Binding-site contacts:
Ligand atom C08 contacts residue CYS149 of chain 1.A at 3.1 Å (hydrophobic).
Ligand atom C10 contacts residue GLU170 of chain 1.A at 3.5 Å.
Ligand atom N03 contacts residue GLN193 of chain 1.A at 2.8 Å (h-bond).
Ligand atom O26 contacts residue HIS45 of chain 1.A at 2.6 Å (h-bond).
Ligand atom C22 contacts residue ASN146 of chain 1.A at 3.7 Å.
Ligand atom C05 contacts residue HIS168 of chain 1.A at 3.6 Å.
Ligand atom O32 contacts residue GLN193 of chain 1.A at 3.5 Å (h-bond).
Ligand atom C38 contacts residue ALA195 of chain 1.A at 3.4 Å (hydrophobic).
Ligand atom N06 contacts residue HIS168 of chain 1.A at 2.9 Å (h-bond).
Ligand atom O25 contacts residue GLY147 of chain 1.A at 2.9 Å (h-bond).
Ligand atom N06 contacts residue CYS149 of chain 1.A at 3.2 Å (h-bond).
Ligand atom C21 contacts residue ASN146 of chain 1.A at 3.5 Å.
Ligand atom O01 contacts residue MET169 of chain 1.A at 3.4 Å.
Ligand atom O25 contacts residue CYS149 of chain 1.A at 3.0 Å (h-bond).
Ligand atom C07 contacts residue CYS149 of chain 1.A at 2.8 Å (hydrophobic).
Ligand atom O14 contacts residue HIS176 of chain 1.A at 3.6 Å.
Ligand atom O25 contacts residue SER148 of chain 1.A at 3.1 Å (h-bond).
Ligand atom O14 contacts residue GLU170 of chain 1.A at 3.5 Å.
Ligand atom C39 contacts residue THR194 of chain 1.A at 3.3 Å.
Ligand atom C39 contacts residue GLN193 of chain 1.A at 3.6 Å.
Ligand atom O14 contacts residue PHE144 of chain 1.A at 3.5 Å.
Ligand atom C15 contacts residue CYS149 of chain 1.A at 1.8 Å (hydrophobic).
Ligand atom C12 contacts residue ASN146 of chain 1.A at 3.2 Å.
Ligand atom C04 contacts residue HIS168 of chain 1.A at 3.4 Å.
Ligand atom C19 contacts residue GLY147 of chain 1.A at 3.5 Å.
Ligand atom N11 contacts residue GLU170 of chain 1.A at 3.4 Å (salt-bridge).
Ligand atom C18 contacts residue GLY147 of chain 1.A at 3.6 Å.
Ligand atom O01 contacts residue GLU170 of chain 1.A at 3.0 Å (salt-bridge).
Ligand atom N11 contacts residue PHE144 of chain 1.A at 3.3 Å (h-bond).
Ligand atom C16 contacts residue CYS149 of chain 1.A at 2.7 Å (hydrophobic).
Ligand atom C13 contacts residue ASN146 of chain 1.A at 3.1 Å.
Ligand atom C04 contacts residue GLN193 of chain 1.A at 3.7 Å.
Ligand atom C33 contacts residue GLU170 of chain 1.A at 2.9 Å.
Ligand atom O26 contacts residue CYS149 of chain 1.A at 2.6 Å (h-bond).
Ligand atom C30 contacts residue HIS168 of chain 1.A at 3.7 Å.
Ligand atom C37 contacts residue ALA195 of chain 1.A at 3.5 Å (hydrophobic).
Ligand atom C18 contacts residue THR30 of chain 1.A at 3.4 Å.
Ligand atom C38 contacts residue THR194 of chain 1.A at 3.3 Å.
Ligand atom C28 contacts residue GLN193 of chain 1.A at 3.5 Å.
Ligand atom O14 contacts residue HIS167 of chain 1.A at 2.7 Å (h-bond).

Sequence of chain 1.A:
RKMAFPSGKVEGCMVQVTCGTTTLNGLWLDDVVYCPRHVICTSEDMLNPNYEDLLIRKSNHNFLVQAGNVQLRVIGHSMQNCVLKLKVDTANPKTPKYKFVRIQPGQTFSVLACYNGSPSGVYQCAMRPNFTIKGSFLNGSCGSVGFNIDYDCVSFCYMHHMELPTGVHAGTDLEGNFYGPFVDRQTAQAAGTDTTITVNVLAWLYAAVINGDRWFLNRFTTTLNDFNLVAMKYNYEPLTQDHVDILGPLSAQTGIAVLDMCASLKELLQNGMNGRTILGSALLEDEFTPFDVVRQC

A protein and the small-molecule ligand that binds it are described below.
Small molecule (SMILES): CC(C)C[C@H](NC(=O)OCc1ccccc1)C(=O)N[C@@H](C[C@@H]1CCNC1=O)[C@@H](O)C(=O)NCc1ccccc1